Sequence of chain 1.A:
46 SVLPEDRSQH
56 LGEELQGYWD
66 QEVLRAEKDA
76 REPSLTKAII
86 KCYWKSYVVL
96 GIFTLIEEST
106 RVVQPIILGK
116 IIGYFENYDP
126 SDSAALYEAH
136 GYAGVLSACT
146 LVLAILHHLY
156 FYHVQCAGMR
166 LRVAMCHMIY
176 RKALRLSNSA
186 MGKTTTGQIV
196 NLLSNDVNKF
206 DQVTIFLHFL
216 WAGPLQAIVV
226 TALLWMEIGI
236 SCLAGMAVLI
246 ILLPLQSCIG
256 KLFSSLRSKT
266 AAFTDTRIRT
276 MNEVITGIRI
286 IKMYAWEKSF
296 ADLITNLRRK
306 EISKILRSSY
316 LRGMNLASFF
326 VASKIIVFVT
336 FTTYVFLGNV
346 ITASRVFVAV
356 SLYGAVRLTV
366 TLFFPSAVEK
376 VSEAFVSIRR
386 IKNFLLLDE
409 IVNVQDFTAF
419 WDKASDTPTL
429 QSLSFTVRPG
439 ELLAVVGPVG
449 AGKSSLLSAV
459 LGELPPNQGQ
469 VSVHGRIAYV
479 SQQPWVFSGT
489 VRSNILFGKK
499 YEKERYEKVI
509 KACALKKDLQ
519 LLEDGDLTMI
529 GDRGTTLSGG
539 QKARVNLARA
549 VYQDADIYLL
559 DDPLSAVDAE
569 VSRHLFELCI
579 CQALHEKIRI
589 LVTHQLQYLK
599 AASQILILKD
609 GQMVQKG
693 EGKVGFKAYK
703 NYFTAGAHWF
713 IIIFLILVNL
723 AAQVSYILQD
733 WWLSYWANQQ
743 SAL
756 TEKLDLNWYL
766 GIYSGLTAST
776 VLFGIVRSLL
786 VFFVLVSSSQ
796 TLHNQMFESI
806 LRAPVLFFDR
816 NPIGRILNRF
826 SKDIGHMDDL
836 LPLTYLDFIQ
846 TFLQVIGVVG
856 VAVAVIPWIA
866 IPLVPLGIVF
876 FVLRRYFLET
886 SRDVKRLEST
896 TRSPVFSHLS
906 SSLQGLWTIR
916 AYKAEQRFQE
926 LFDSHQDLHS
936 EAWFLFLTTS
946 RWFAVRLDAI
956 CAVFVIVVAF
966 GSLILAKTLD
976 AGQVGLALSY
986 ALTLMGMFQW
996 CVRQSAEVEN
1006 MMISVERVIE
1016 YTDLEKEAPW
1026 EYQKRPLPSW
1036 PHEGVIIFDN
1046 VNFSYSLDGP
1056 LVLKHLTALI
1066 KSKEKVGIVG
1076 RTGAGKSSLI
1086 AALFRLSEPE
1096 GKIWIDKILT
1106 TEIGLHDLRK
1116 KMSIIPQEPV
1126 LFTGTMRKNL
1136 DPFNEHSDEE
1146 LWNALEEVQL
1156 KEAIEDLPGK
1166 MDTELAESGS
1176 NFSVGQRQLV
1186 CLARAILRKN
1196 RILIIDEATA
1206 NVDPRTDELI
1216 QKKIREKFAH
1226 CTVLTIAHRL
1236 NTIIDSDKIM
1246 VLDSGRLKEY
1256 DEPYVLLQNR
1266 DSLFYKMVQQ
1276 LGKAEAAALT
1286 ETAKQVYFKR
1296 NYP

A small-molecule ligand and the protein it binds are described below.
Small molecule (SMILES): CCCCC[C@H](O)/C=C/[C@H]1[C@H](O)CC(=O)[C@@H]1C/C=C\CCCC(=O)O

Binding-site contacts:
Ligand atom O1 contacts residue ARG946 of chain 1.A at 2.9 Å (salt-bridge).
Ligand atom C10 contacts residue LEU363 of chain 1.A at 3.9 Å (hydrophobic).
Ligand atom O5 contacts residue ASP842 of chain 1.A at 2.6 Å (salt-bridge).
Ligand atom O2 contacts residue TRP995 of chain 1.A at 4.1 Å.
Ligand atom C15 contacts residue PHE324 of chain 1.A at 4.0 Å (hydrophobic).
Ligand atom C3 contacts residue PHE156 of chain 1.A at 3.8 Å (hydrophobic).
Ligand atom C4 contacts residue PHE156 of chain 1.A at 4.0 Å (hydrophobic).
Ligand atom C10 contacts residue MET992 of chain 1.A at 4.0 Å (hydrophobic).
Ligand atom C3 contacts residue TRP995 of chain 1.A at 3.9 Å (hydrophobic).
Ligand atom O5 contacts residue THR846 of chain 1.A at 3.6 Å.
Ligand atom C2 contacts residue HIS152 of chain 1.A at 4.1 Å.
Ligand atom O3 contacts residue LEU363 of chain 1.A at 4.0 Å.
Ligand atom C1 contacts residue ARG998 of chain 1.A at 3.2 Å.
Ligand atom C1 contacts residue GLN994 of chain 1.A at 3.9 Å.
Ligand atom C9 contacts residue GLY991 of chain 1.A at 4.0 Å.
Ligand atom C9 contacts residue LEU363 of chain 1.A at 3.8 Å (hydrophobic).
Ligand atom C1 contacts residue HIS152 of chain 1.A at 4.1 Å.
Ligand atom C1 contacts residue ARG946 of chain 1.A at 3.5 Å.
Ligand atom C11 contacts residue LEU363 of chain 1.A at 4.0 Å (hydrophobic).
Ligand atom C16 contacts residue TRP995 of chain 1.A at 3.7 Å (hydrophobic).
Ligand atom O1 contacts residue GLN994 of chain 1.A at 3.0 Å (h-bond).
Ligand atom O4 contacts residue MET992 of chain 1.A at 4.0 Å.
Ligand atom O2 contacts residue ARG998 of chain 1.A at 3.1 Å (salt-bridge).
Ligand atom C10 contacts residue GLY991 of chain 1.A at 4.1 Å.
Ligand atom O2 contacts residue ARG946 of chain 1.A at 2.8 Å (salt-bridge).
Ligand atom C4 contacts residue PHE368 of chain 1.A at 4.0 Å (hydrophobic).
Ligand atom C13 contacts residue PHE324 of chain 1.A at 4.0 Å (hydrophobic).
Ligand atom C8 contacts residue LEU363 of chain 1.A at 4.0 Å (hydrophobic).
Ligand atom C17 contacts residue LEU321 of chain 1.A at 3.9 Å (hydrophobic).
Ligand atom O3 contacts residue GLY991 of chain 1.A at 3.7 Å.
Ligand atom C16 contacts residue ASP842 of chain 1.A at 3.5 Å.
Ligand atom O1 contacts residue ARG998 of chain 1.A at 2.9 Å (salt-bridge).
Ligand atom C15 contacts residue ASP842 of chain 1.A at 3.6 Å.
Ligand atom C14 contacts residue TRP995 of chain 1.A at 4.0 Å (hydrophobic).
Ligand atom C18 contacts residue ASP842 of chain 1.A at 4.0 Å.
Ligand atom C13 contacts residue LEU367 of chain 1.A at 4.0 Å (hydrophobic).
Ligand atom C7 contacts residue TRP995 of chain 1.A at 3.8 Å (hydrophobic).
Ligand atom C17 contacts residue ASP842 of chain 1.A at 3.8 Å.
Ligand atom O1 contacts residue HIS152 of chain 1.A at 3.4 Å.
Ligand atom C14 contacts residue THR846 of chain 1.A at 3.6 Å.